Sequence of chain 3.A:
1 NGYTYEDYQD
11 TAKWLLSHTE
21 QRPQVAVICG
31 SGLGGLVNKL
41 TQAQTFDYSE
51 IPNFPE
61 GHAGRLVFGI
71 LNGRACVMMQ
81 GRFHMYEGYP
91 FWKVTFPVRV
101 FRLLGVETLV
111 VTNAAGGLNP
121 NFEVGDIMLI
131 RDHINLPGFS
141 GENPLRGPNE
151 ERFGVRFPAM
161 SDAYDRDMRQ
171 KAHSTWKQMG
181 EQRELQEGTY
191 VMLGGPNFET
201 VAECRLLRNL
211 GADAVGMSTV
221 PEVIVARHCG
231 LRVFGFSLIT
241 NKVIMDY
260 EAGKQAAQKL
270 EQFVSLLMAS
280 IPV

A protein and the small-molecule ligand that binds it are described below.
Small molecule (SMILES): Cc1cc2[nH]c(=O)nc(N)n2n1

Binding-site contacts:
Ligand atom C8 contacts residue ASN241 of chain 3.A at 3.1 Å.
Ligand atom O12 contacts residue MET217 of chain 3.A at 3.5 Å.
Ligand atom C9 contacts residue ALA115 of chain 3.A at 3.8 Å (hydrophobic).
Ligand atom O12 contacts residue GLY216 of chain 3.A at 3.9 Å.
Ligand atom O12 contacts residue GLU199 of chain 3.A at 2.8 Å (salt-bridge).
Ligand atom O12 contacts residue VAL215 of chain 3.A at 3.9 Å.
Ligand atom N4 contacts residue GLY216 of chain 3.A at 3.6 Å.
Ligand atom N2 contacts residue PHE198 of chain 3.A at 3.7 Å.
Ligand atom N7 contacts residue ALA115 of chain 3.A at 3.7 Å.
Ligand atom C5 contacts residue VAL215 of chain 3.A at 3.6 Å (hydrophobic).
Ligand atom C5 contacts residue PHE198 of chain 3.A at 3.8 Å (hydrophobic).
Ligand atom N11 contacts residue GLU199 of chain 3.A at 3.4 Å (salt-bridge).
Ligand atom N7 contacts residue GLY116 of chain 3.A at 3.3 Å (h-bond).
Ligand atom N2 contacts residue VAL215 of chain 3.A at 3.6 Å.
Ligand atom N6 contacts residue GLY116 of chain 3.A at 3.4 Å (h-bond).
Ligand atom C8 contacts residue THR240 of chain 3.A at 3.9 Å.
Ligand atom N7 contacts residue PHE198 of chain 3.A at 3.9 Å.
Ligand atom C8 contacts residue GLY116 of chain 3.A at 3.6 Å.
Ligand atom N11 contacts residue VAL243 of chain 3.A at 3.8 Å.
Ligand atom C10 contacts residue ALA115 of chain 3.A at 3.7 Å (hydrophobic).
Ligand atom C9 contacts residue ALA114 of chain 3.A at 3.5 Å (hydrophobic).
Ligand atom N6 contacts residue PHE198 of chain 3.A at 3.5 Å.
Ligand atom N7 contacts residue ASN241 of chain 3.A at 2.5 Å (h-bond).
Ligand atom C1 contacts residue GLY116 of chain 3.A at 3.9 Å.
Ligand atom C1 contacts residue PHE198 of chain 3.A at 3.6 Å (hydrophobic).
Ligand atom N2 contacts residue GLU199 of chain 3.A at 2.7 Å (salt-bridge).
Ligand atom N11 contacts residue GLY116 of chain 3.A at 3.8 Å.
Ligand atom N4 contacts residue VAL215 of chain 3.A at 3.5 Å (h-bond).
Ligand atom N6 contacts residue VAL215 of chain 3.A at 3.9 Å.
Ligand atom C10 contacts residue ASN241 of chain 3.A at 3.0 Å.
Ligand atom N11 contacts residue ASN241 of chain 3.A at 3.3 Å (h-bond).
Ligand atom N6 contacts residue ASN241 of chain 3.A at 3.6 Å.
Ligand atom C8 contacts residue ALA115 of chain 3.A at 3.5 Å (hydrophobic).
Ligand atom C5 contacts residue GLY116 of chain 3.A at 3.8 Å.
Ligand atom C3 contacts residue VAL215 of chain 3.A at 3.7 Å (hydrophobic).
Ligand atom C3 contacts residue GLU199 of chain 3.A at 3.6 Å.
Ligand atom C10 contacts residue THR240 of chain 3.A at 2.4 Å.
Ligand atom C1 contacts residue GLU199 of chain 3.A at 3.5 Å.
Ligand atom C3 contacts residue MET217 of chain 3.A at 3.9 Å (hydrophobic).
Ligand atom N11 contacts residue PHE198 of chain 3.A at 3.9 Å.